Sequence of chain 1.A:
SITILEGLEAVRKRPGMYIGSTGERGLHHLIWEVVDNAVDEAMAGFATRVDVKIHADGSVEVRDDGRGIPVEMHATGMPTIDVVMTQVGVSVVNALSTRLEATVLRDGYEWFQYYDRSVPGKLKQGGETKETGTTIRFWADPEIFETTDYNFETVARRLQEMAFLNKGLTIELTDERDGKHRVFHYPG

A protein and the small-molecule ligand that binds it are described below.
Small molecule (SMILES): CO[C@@H]1[C@@H](OC(N)=O)[C@@H](O)[C@H](Oc2ccc3c(O)c(NC(=O)c4ccc(O)c(CC=C(C)C)c4)c(=O)oc3c2C)OC1(C)C

Binding-site contacts:
Ligand atom C26 contacts residue VAL110 of chain 1.A at 3.9 Å (hydrophobic).
Ligand atom C17 contacts residue PRO96 of chain 1.A at 3.6 Å (hydrophobic).
Ligand atom C29 contacts residue ASN63 of chain 1.A at 3.7 Å.
Ligand atom O5 contacts residue ASN63 of chain 1.A at 3.5 Å.
Ligand atom O1 contacts residue VAL110 of chain 1.A at 3.8 Å.
Ligand atom C2 contacts residue GLU67 of chain 1.A at 3.9 Å.
Ligand atom C2 contacts residue GLY94 of chain 1.A at 3.3 Å.
Ligand atom O11 contacts residue ARG152 of chain 1.A at 2.9 Å (salt-bridge).
Ligand atom O8 contacts residue GLU67 of chain 1.A at 3.5 Å (salt-bridge).
Ligand atom C11 contacts residue ARG93 of chain 1.A at 3.7 Å.
Ligand atom O10 contacts residue ARG152 of chain 1.A at 3.4 Å (salt-bridge).
Ligand atom O3 contacts residue PRO96 of chain 1.A at 3.5 Å.
Ligand atom C3 contacts residue GLU67 of chain 1.A at 3.9 Å.
Ligand atom C12 contacts residue ASN63 of chain 1.A at 3.7 Å.
Ligand atom C5 contacts residue ARG93 of chain 1.A at 3.4 Å.
Ligand atom C10 contacts residue ARG93 of chain 1.A at 3.7 Å.
Ligand atom C17 contacts residue GLU98 of chain 1.A at 3.3 Å.
Ligand atom O4 contacts residue GLU67 of chain 1.A at 3.8 Å.
Ligand atom C1 contacts residue ILE95 of chain 1.A at 3.8 Å (hydrophobic).
Ligand atom C1 contacts residue VAL136 of chain 1.A at 3.9 Å (hydrophobic).
Ligand atom N1 contacts residue ALA64 of chain 1.A at 3.7 Å.
Ligand atom C19 contacts residue ARG152 of chain 1.A at 3.4 Å.
Ligand atom C6 contacts residue ARG93 of chain 1.A at 3.7 Å.
Ligand atom N1 contacts residue ASN63 of chain 1.A at 3.8 Å.
Ligand atom C18 contacts residue PRO96 of chain 1.A at 3.7 Å (hydrophobic).
Ligand atom O10 contacts residue ARG93 of chain 1.A at 3.5 Å.
Ligand atom C12 contacts residue ASP90 of chain 1.A at 3.8 Å.
Ligand atom C6 contacts residue ARG152 of chain 1.A at 3.6 Å.
Ligand atom C18 contacts residue ARG152 of chain 1.A at 3.9 Å.
Ligand atom O3 contacts residue GLU98 of chain 1.A at 2.4 Å (salt-bridge).
Ligand atom O6 contacts residue ASN63 of chain 1.A at 3.1 Å (h-bond).
Ligand atom N1 contacts residue ASP90 of chain 1.A at 2.8 Å (salt-bridge).
Ligand atom C7 contacts residue ARG93 of chain 1.A at 3.6 Å.
Ligand atom C9 contacts residue ARG93 of chain 1.A at 3.5 Å.
Ligand atom C3 contacts residue ARG93 of chain 1.A at 3.6 Å.
Ligand atom C18 contacts residue GLU98 of chain 1.A at 3.4 Å.
Ligand atom O3 contacts residue THR106 of chain 1.A at 3.6 Å.
Ligand atom C4 contacts residue ARG93 of chain 1.A at 3.4 Å.
Ligand atom C8 contacts residue ARG93 of chain 1.A at 3.6 Å.
Ligand atom O1 contacts residue ILE95 of chain 1.A at 3.5 Å.